Sequence of chain 1.B:
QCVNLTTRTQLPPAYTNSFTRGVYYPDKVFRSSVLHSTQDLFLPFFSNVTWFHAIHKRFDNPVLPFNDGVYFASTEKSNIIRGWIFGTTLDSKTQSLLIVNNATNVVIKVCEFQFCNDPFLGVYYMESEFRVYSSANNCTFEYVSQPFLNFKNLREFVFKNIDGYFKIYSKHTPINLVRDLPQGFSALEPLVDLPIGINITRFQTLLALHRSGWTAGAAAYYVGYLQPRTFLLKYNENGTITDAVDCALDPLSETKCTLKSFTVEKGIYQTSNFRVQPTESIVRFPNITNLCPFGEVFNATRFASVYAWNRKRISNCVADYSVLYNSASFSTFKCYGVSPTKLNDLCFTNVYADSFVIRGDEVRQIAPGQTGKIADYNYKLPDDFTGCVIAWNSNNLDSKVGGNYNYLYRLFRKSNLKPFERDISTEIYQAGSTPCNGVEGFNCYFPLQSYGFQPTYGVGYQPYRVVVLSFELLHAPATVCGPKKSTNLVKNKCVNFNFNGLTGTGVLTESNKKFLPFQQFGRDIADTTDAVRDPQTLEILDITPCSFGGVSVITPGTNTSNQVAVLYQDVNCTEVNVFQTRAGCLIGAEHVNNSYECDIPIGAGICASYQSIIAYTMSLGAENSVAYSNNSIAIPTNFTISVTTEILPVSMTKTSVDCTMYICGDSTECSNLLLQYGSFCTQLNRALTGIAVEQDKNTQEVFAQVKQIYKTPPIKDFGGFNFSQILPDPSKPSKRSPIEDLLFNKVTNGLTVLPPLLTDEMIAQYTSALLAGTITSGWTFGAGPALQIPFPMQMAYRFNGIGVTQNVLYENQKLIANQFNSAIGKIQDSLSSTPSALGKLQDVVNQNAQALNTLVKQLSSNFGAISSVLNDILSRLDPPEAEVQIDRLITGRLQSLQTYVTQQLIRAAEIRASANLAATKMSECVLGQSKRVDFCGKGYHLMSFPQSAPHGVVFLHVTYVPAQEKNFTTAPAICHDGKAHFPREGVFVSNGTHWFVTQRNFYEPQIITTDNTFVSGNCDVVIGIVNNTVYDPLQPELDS

The protein below binds the small molecule below.
Small molecule (SMILES): CC(=O)N[C@H]1[C@H](O[C@H]2[C@H](O)[C@@H](NC(C)=O)CO[C@@H]2CO)O[C@H](CO)[C@@H](O)[C@@H]1O

Sequence of chain 1.C:
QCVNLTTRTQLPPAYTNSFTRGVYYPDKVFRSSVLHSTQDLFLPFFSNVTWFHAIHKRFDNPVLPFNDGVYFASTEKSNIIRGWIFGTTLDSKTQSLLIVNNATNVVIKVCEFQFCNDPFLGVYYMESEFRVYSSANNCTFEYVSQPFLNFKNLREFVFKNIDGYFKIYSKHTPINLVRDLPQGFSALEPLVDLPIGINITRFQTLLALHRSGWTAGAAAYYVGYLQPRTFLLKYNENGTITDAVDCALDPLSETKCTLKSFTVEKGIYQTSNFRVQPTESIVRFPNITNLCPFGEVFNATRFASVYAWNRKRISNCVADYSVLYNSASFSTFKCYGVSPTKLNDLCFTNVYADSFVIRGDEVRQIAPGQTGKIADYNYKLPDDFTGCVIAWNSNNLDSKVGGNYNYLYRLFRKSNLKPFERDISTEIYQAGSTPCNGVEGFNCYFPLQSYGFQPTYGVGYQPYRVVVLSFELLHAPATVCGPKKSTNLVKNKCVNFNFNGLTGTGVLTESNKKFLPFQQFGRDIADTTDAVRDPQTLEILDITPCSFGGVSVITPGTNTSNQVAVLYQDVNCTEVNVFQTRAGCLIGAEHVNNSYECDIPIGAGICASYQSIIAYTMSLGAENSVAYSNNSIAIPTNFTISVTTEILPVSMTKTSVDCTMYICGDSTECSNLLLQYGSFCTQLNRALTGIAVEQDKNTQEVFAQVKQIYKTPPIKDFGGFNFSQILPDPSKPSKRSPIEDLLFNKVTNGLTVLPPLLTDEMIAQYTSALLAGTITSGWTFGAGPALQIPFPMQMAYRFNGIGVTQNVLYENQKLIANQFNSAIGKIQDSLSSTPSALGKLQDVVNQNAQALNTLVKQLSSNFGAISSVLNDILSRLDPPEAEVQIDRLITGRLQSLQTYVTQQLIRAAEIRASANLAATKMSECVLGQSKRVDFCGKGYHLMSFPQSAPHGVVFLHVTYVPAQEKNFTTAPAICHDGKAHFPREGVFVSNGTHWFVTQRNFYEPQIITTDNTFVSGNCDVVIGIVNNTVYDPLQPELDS

Binding-site contacts:
Ligand atom C5 contacts residue ASN1074 of chain 1.B at 3.6 Å.
Ligand atom C4 contacts residue ASN1074 of chain 1.B at 4.2 Å.
Ligand atom C8 contacts residue GLU1072 of chain 1.B at 3.5 Å.
Ligand atom C1 contacts residue ASN1074 of chain 1.B at 1.4 Å.
Ligand atom C7 contacts residue ASN1074 of chain 1.B at 3.8 Å.
Ligand atom C8 contacts residue ASN1074 of chain 1.B at 4.3 Å.
Ligand atom O7 contacts residue ALA706 of chain 1.B at 3.5 Å.
Ligand atom C2 contacts residue ASN1074 of chain 1.B at 2.5 Å.
Ligand atom O4 contacts residue ALA706 of chain 1.B at 3.7 Å.
Ligand atom C8 contacts residue LYS1073 of chain 1.B at 4.4 Å.
Ligand atom C1 contacts residue GLN895 of chain 1.C at 4.2 Å.
Ligand atom C6 contacts residue ALA706 of chain 1.B at 4.4 Å (hydrophobic).
Ligand atom C4 contacts residue ALA706 of chain 1.B at 4.2 Å (hydrophobic).
Ligand atom N2 contacts residue ASN1074 of chain 1.B at 3.0 Å (h-bond).
Ligand atom C5 contacts residue ALA706 of chain 1.B at 3.7 Å (hydrophobic).
Ligand atom C3 contacts residue ALA706 of chain 1.B at 4.4 Å (hydrophobic).
Ligand atom O7 contacts residue ASN1074 of chain 1.B at 4.2 Å.
Ligand atom C7 contacts residue ALA706 of chain 1.B at 4.0 Å (hydrophobic).
Ligand atom O5 contacts residue ASN1074 of chain 1.B at 2.3 Å (h-bond).
Ligand atom O7 contacts residue SER704 of chain 1.B at 4.1 Å.
Ligand atom C3 contacts residue ASN1074 of chain 1.B at 3.8 Å.
Ligand atom C8 contacts residue ALA706 of chain 1.B at 4.4 Å (hydrophobic).